Binding-site contacts:
Ligand atom C11 contacts residue ASP232 of chain 21.C at 3.8 Å.
Ligand atom O6 contacts residue PRO274 of chain 21.A at 3.7 Å.
Ligand atom C11 contacts residue GLY234 of chain 21.C at 3.8 Å.
Ligand atom O4 contacts residue ASP91 of chain 21.C at 2.7 Å (salt-bridge).
Ligand atom C4 contacts residue PRO274 of chain 21.A at 4.0 Å (hydrophobic).
Ligand atom C4 contacts residue ASP91 of chain 21.C at 3.2 Å.
Ligand atom N5 contacts residue PRO231 of chain 21.C at 2.9 Å (h-bond).
Ligand atom C3 contacts residue PRO274 of chain 21.A at 4.1 Å (hydrophobic).
Ligand atom C4 contacts residue ASN275 of chain 21.A at 3.8 Å.
Ligand atom C1 contacts residue ARG104 of chain 21.C at 3.6 Å.
Ligand atom C3 contacts residue ARG95 of chain 21.C at 3.9 Å.
Ligand atom O10 contacts residue ASN275 of chain 21.A at 2.9 Å (h-bond).
Ligand atom O7 contacts residue ARG270 of chain 21.A at 3.8 Å.
Ligand atom C3 contacts residue ASP232 of chain 21.C at 4.0 Å.
Ligand atom C5 contacts residue PRO231 of chain 21.C at 3.7 Å (hydrophobic).
Ligand atom C4 contacts residue ASP232 of chain 21.C at 3.5 Å.
Ligand atom O7 contacts residue PRO274 of chain 21.A at 3.4 Å.
Ligand atom C4 contacts residue ARG104 of chain 21.C at 3.9 Å.
Ligand atom O4 contacts residue ASN275 of chain 21.A at 3.0 Å (h-bond).
Ligand atom O1B contacts residue ARG104 of chain 21.C at 2.8 Å (salt-bridge).
Ligand atom C5 contacts residue ASN275 of chain 21.A at 3.6 Å.
Ligand atom O3 contacts residue GLY282 of chain 21.A at 3.4 Å.
Ligand atom O3 contacts residue PRO274 of chain 21.A at 3.8 Å.
Ligand atom N5 contacts residue ASP232 of chain 21.C at 4.1 Å.
Ligand atom C10 contacts residue ASN275 of chain 21.A at 3.3 Å.
Ligand atom C10 contacts residue PRO231 of chain 21.C at 3.8 Å (hydrophobic).
Ligand atom O4 contacts residue ASP232 of chain 21.C at 2.7 Å (salt-bridge).
Ligand atom C11 contacts residue PRO231 of chain 21.C at 3.7 Å (hydrophobic).
Ligand atom C3 contacts residue ARG104 of chain 21.C at 3.8 Å.
Ligand atom O4 contacts residue PRO231 of chain 21.C at 3.8 Å.
Ligand atom O3 contacts residue ASP91 of chain 21.C at 4.0 Å.
Ligand atom N5 contacts residue ASN275 of chain 21.A at 3.6 Å (h-bond).
Ligand atom C3 contacts residue PRO274 of chain 21.A at 3.8 Å (hydrophobic).
Ligand atom C4 contacts residue PRO231 of chain 21.C at 3.5 Å (hydrophobic).
Ligand atom C6 contacts residue ASP91 of chain 21.C at 3.8 Å.
Ligand atom C5 contacts residue PRO274 of chain 21.A at 4.0 Å (hydrophobic).
Ligand atom O6 contacts residue ASP91 of chain 21.C at 3.1 Å.
Ligand atom O10 contacts residue ARG270 of chain 21.A at 3.3 Å.
Ligand atom C11 contacts residue ILE233 of chain 21.C at 3.8 Å (hydrophobic).
Ligand atom O4 contacts residue ARG95 of chain 21.C at 3.6 Å (salt-bridge).

Sequence of chain 21.A:
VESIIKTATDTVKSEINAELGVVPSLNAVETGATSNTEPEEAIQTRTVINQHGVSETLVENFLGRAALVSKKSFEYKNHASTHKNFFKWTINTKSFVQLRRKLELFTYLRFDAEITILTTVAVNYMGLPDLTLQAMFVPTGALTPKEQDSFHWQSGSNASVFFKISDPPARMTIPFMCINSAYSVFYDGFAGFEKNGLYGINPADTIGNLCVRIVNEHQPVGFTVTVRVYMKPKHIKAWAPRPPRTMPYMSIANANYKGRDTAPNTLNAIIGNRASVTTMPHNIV

Sequence of chain 21.C:
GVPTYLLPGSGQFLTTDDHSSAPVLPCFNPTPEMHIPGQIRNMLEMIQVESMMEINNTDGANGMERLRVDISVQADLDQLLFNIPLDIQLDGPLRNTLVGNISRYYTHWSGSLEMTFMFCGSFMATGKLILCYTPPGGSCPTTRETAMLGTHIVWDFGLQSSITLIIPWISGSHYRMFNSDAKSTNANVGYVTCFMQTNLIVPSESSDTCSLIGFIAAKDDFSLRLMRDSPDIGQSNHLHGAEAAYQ

A protein and the small-molecule ligand that binds it are described below.
Small molecule (SMILES): CC(=O)N[C@H]1[C@H]([C@H](O)[C@H](O)CO)O[C@@](OC[C@H]2O[C@@H](O[C@H]3[C@H](O)[C@@H](O)[C@H](O)O[C@@H]3CO)[C@H](O)[C@@H](O)[C@H]2O)(C(=O)O)C[C@@H]1O